The small molecule below binds the protein below.
Small molecule (SMILES): Cc1cc(C(=O)N[C@@H](CC(=O)N2CCC[C@@H]2c2ccccc2)C(=O)N[C@@H](C)C(=O)NCc2ccc(F)cc2F)no1

Sequence of chain 1.L:
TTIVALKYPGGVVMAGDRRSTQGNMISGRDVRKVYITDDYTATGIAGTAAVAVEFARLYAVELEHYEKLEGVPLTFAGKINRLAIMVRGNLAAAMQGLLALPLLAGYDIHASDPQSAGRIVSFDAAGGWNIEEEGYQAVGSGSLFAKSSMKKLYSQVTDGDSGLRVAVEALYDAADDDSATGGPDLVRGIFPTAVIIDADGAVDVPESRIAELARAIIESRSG

Binding-site contacts:
Ligand atom O05 contacts residue ALA49 of chain 1.K at 2.9 Å (h-bond).
Ligand atom C36 contacts residue ILE45 of chain 1.K at 3.3 Å (hydrophobic).
Ligand atom C16 contacts residue SER20 of chain 1.K at 3.6 Å.
Ligand atom C20 contacts residue TRP129 of chain 1.L at 3.4 Å (hydrophobic).
Ligand atom C20 contacts residue ALA49 of chain 1.K at 3.6 Å (hydrophobic).
Ligand atom F38 contacts residue VAL53 of chain 1.K at 3.6 Å.
Ligand atom C01 contacts residue THR21 of chain 1.K at 3.6 Å.
Ligand atom C01 contacts residue CIT1 of chain 1.UA at 3.4 Å.
Ligand atom C39 contacts residue ALA49 of chain 1.K at 3.6 Å (hydrophobic).
Ligand atom C19 contacts residue ALA49 of chain 1.K at 3.6 Å (hydrophobic).
Ligand atom C36 contacts residue LYS33 of chain 1.K at 3.6 Å.
Ligand atom C19 contacts residue TRP129 of chain 1.L at 3.4 Å (hydrophobic).
Ligand atom C39 contacts residue VAL31 of chain 1.K at 3.3 Å (hydrophobic).
Ligand atom C33 contacts residue ARG19 of chain 1.K at 3.7 Å.
Ligand atom N32 contacts residue CIT1 of chain 1.UA at 3.3 Å (h-bond).
Ligand atom C17 contacts residue SER20 of chain 1.K at 3.6 Å.
Ligand atom N32 contacts residue GLY47 of chain 1.K at 3.0 Å (h-bond).
Ligand atom C33 contacts residue THR1 of chain 1.K at 3.2 Å.
Ligand atom C40 contacts residue ALA49 of chain 1.K at 3.5 Å (hydrophobic).
Ligand atom O09 contacts residue SER27 of chain 1.K at 3.1 Å (h-bond).
Ligand atom C14 contacts residue ASP124 of chain 1.L at 3.3 Å.
Ligand atom N03 contacts residue THR21 of chain 1.K at 2.8 Å (h-bond).
Ligand atom C18 contacts residue ASN130 of chain 1.L at 3.5 Å.
Ligand atom C40 contacts residue VAL31 of chain 1.K at 3.6 Å (hydrophobic).
Ligand atom N10 contacts residue ASP124 of chain 1.L at 3.6 Å.
Ligand atom C17 contacts residue ASN130 of chain 1.L at 3.6 Å.
Ligand atom F41 contacts residue ALA49 of chain 1.K at 3.4 Å.
Ligand atom C07 contacts residue ASP124 of chain 1.L at 3.3 Å.
Ligand atom O09 contacts residue GLN22 of chain 1.K at 2.6 Å (h-bond).
Ligand atom N21 contacts residue ASP124 of chain 1.L at 2.8 Å (salt-bridge).
Ligand atom C35 contacts residue THR1 of chain 1.K at 3.5 Å.
Ligand atom O31 contacts residue THR21 of chain 1.K at 2.9 Å (h-bond).
Ligand atom O31 contacts residue SER20 of chain 1.K at 3.2 Å.
Ligand atom C02 contacts residue GLY47 of chain 1.K at 3.7 Å.
Ligand atom F38 contacts residue ALA52 of chain 1.K at 3.7 Å.
Ligand atom C08 contacts residue GLN22 of chain 1.K at 3.6 Å.
Ligand atom C13 contacts residue GLY128 of chain 1.L at 3.7 Å.
Ligand atom C12 contacts residue SER122 of chain 1.L at 3.4 Å.
Ligand atom N29 contacts residue ASP124 of chain 1.L at 3.5 Å.
Ligand atom O28 contacts residue ALA126 of chain 1.L at 3.6 Å (h-bond).

Sequence of chain 1.K:
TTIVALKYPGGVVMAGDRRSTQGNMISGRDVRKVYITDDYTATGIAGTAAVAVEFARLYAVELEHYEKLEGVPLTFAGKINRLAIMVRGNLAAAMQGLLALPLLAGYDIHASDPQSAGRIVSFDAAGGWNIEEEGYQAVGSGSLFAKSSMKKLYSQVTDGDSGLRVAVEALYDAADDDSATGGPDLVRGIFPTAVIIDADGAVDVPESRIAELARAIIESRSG